The protein below binds the small molecule below.
Small molecule (SMILES): CC(=O)N[C@@H]1[C@@H](O)[C@H](O)[C@@H](CO)O[C@H]1O

Sequence of chain 1.A:
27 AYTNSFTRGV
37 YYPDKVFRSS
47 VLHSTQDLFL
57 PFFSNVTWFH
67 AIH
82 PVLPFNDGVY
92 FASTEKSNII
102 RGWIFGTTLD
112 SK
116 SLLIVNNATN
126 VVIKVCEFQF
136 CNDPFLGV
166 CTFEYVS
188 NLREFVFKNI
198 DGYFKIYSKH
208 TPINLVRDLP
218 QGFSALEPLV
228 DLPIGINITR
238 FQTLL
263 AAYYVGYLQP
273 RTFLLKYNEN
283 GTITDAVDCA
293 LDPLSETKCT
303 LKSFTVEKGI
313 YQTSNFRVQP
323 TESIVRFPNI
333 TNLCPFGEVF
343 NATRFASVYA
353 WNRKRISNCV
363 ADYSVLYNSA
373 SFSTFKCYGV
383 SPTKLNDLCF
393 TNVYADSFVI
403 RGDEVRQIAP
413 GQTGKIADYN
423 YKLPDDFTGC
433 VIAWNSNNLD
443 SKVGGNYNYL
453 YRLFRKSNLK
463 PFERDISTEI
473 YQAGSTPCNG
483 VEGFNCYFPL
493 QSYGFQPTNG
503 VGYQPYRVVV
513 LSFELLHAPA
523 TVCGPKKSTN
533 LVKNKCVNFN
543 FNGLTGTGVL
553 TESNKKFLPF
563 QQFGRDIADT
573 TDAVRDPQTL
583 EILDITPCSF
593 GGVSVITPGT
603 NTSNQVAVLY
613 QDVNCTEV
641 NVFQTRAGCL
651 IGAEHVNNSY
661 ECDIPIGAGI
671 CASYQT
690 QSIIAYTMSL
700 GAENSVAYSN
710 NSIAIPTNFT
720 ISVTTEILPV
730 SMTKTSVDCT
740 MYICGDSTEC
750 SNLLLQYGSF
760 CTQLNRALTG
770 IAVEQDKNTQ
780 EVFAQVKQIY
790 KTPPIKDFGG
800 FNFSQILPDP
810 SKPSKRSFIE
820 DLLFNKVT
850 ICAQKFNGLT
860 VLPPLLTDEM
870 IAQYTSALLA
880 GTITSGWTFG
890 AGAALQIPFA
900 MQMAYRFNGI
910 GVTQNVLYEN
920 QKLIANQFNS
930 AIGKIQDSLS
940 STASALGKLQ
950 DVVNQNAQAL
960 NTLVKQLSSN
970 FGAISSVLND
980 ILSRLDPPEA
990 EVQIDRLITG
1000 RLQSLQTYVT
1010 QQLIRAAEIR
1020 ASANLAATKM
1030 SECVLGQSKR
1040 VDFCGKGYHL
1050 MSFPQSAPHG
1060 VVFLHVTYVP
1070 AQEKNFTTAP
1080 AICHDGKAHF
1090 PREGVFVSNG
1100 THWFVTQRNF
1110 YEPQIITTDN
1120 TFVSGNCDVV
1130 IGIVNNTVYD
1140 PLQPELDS

Sequence of chain 1.C:
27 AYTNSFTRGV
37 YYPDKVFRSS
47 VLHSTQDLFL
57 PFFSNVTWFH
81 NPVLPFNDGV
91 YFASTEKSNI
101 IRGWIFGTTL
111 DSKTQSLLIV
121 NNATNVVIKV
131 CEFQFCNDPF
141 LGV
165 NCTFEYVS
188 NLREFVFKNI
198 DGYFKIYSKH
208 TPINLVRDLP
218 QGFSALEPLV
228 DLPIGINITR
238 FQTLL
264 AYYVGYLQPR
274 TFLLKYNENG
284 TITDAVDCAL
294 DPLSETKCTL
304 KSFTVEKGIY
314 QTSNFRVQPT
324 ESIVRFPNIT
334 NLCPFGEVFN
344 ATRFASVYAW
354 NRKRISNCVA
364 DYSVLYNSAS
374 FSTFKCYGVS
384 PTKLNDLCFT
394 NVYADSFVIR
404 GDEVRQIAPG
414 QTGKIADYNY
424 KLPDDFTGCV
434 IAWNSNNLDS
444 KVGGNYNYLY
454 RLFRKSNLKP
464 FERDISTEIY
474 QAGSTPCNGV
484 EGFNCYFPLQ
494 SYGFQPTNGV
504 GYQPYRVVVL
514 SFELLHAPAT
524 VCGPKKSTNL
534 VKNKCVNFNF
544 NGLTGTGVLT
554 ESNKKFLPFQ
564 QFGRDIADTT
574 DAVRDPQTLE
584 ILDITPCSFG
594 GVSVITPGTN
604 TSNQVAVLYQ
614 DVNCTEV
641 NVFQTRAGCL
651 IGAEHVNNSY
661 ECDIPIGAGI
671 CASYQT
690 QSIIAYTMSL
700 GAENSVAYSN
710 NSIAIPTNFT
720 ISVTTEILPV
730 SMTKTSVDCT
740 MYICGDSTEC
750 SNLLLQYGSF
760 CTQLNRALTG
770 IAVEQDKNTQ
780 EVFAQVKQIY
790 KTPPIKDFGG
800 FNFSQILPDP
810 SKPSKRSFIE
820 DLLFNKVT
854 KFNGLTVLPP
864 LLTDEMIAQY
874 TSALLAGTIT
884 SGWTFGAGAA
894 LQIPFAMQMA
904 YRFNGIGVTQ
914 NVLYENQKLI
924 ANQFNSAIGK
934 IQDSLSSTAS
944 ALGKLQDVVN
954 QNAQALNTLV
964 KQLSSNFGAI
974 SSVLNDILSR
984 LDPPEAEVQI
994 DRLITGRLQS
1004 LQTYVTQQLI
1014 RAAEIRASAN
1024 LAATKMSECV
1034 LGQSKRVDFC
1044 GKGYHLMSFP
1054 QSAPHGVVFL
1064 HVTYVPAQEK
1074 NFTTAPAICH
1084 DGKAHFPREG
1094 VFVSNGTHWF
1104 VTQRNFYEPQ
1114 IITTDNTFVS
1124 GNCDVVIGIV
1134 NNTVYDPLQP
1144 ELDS

Binding-site contacts:
Ligand atom C3 contacts residue ASN1074 of chain 1.C at 3.8 Å.
Ligand atom C8 contacts residue GLU1072 of chain 1.C at 3.2 Å.
Ligand atom O7 contacts residue ASN1074 of chain 1.C at 4.4 Å.
Ligand atom C5 contacts residue ALA706 of chain 1.C at 3.6 Å (hydrophobic).
Ligand atom C1 contacts residue ASN1074 of chain 1.C at 1.4 Å.
Ligand atom C6 contacts residue ALA706 of chain 1.C at 3.7 Å (hydrophobic).
Ligand atom C2 contacts residue ASN1074 of chain 1.C at 2.5 Å.
Ligand atom N2 contacts residue ASN1074 of chain 1.C at 3.0 Å (h-bond).
Ligand atom C4 contacts residue ASN1074 of chain 1.C at 4.2 Å.
Ligand atom O5 contacts residue GLN895 of chain 1.A at 4.3 Å.
Ligand atom C7 contacts residue ASN1074 of chain 1.C at 3.9 Å.
Ligand atom O4 contacts residue ALA706 of chain 1.C at 4.4 Å.
Ligand atom O5 contacts residue ASN1074 of chain 1.C at 2.4 Å (h-bond).
Ligand atom C5 contacts residue ASN1074 of chain 1.C at 3.7 Å.
Ligand atom C1 contacts residue GLN895 of chain 1.A at 3.7 Å.
Ligand atom O6 contacts residue ALA706 of chain 1.C at 4.1 Å.